Binding-site contacts:
Ligand atom C2 contacts residue ASN416 of chain 1.D at 2.5 Å.
Ligand atom O5 contacts residue ASN416 of chain 1.D at 2.3 Å (h-bond).
Ligand atom C8 contacts residue ASN232 of chain 1.D at 3.1 Å.
Ligand atom O7 contacts residue ASN416 of chain 1.D at 3.6 Å.
Ligand atom C1 contacts residue PRO261 of chain 1.D at 4.1 Å (hydrophobic).
Ligand atom O6 contacts residue LEU235 of chain 1.D at 3.7 Å.
Ligand atom O5 contacts residue PRO261 of chain 1.D at 3.2 Å.
Ligand atom C5 contacts residue PRO261 of chain 1.D at 4.0 Å (hydrophobic).
Ligand atom C5 contacts residue ASN416 of chain 1.D at 3.6 Å.
Ligand atom O7 contacts residue ASN232 of chain 1.D at 3.5 Å (h-bond).
Ligand atom C3 contacts residue ASN416 of chain 1.D at 3.8 Å.
Ligand atom C8 contacts residue ASN416 of chain 1.D at 3.9 Å.
Ligand atom N2 contacts residue ASN416 of chain 1.D at 3.0 Å (h-bond).
Ligand atom C6 contacts residue PRO261 of chain 1.D at 3.8 Å (hydrophobic).
Ligand atom C1 contacts residue ASN416 of chain 1.D at 1.4 Å.
Ligand atom C7 contacts residue ASN232 of chain 1.D at 3.6 Å.
Ligand atom C4 contacts residue ASN416 of chain 1.D at 4.2 Å.
Ligand atom C8 contacts residue NAG1 of chain 1.J at 3.5 Å.
Ligand atom O6 contacts residue PRO261 of chain 1.D at 4.2 Å.
Ligand atom C7 contacts residue ASN416 of chain 1.D at 3.5 Å.

Sequence of chain 1.D:
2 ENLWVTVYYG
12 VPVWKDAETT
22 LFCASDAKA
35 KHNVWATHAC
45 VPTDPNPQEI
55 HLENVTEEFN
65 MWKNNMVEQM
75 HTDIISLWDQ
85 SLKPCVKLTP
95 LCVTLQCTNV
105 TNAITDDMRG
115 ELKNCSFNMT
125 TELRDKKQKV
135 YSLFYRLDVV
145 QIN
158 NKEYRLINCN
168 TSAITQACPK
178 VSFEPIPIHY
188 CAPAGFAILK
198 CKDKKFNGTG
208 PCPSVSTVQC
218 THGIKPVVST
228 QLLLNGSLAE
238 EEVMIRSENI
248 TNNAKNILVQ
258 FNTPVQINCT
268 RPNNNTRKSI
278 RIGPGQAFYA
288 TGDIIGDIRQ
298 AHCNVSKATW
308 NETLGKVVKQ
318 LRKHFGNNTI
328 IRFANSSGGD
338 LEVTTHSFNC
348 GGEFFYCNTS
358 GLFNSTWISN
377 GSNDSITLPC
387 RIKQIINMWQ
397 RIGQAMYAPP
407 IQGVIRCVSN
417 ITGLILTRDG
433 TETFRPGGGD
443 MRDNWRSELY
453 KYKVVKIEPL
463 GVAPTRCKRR

This small molecule binds to this protein.
Small molecule (SMILES): CC(=O)N[C@H]1[C@H](O[C@H]2[C@H](O)[C@@H](NC(C)=O)CO[C@@H]2CO)O[C@H](CO)[C@@H](O)[C@@H]1O